Sequence of chain 1.L:
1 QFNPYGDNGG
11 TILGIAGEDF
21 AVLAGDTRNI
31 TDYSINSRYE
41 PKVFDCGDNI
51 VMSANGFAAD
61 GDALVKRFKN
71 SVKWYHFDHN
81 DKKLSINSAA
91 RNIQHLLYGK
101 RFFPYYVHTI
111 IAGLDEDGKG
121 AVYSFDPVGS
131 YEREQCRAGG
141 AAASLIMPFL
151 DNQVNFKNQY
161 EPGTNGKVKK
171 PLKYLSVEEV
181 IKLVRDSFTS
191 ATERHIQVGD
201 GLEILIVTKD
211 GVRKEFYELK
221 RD

Sequence of chain 1.W:
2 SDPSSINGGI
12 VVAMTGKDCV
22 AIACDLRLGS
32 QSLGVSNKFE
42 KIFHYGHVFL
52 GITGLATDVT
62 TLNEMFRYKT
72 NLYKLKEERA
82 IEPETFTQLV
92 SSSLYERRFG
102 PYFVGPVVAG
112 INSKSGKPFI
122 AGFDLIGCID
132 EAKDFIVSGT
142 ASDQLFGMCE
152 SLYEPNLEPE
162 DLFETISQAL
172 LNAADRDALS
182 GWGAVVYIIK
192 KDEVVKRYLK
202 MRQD

The protein below binds the small molecule below.
Small molecule (SMILES): COc1ccc(C[C@H](NC(=O)[C@H](C)NC(=O)CN2CCOCC2)C(=O)N[C@@H](Cc2ccccc2)[C@@H](O)[C@H](C)CO)cc1

Sequence of chain 1.V:
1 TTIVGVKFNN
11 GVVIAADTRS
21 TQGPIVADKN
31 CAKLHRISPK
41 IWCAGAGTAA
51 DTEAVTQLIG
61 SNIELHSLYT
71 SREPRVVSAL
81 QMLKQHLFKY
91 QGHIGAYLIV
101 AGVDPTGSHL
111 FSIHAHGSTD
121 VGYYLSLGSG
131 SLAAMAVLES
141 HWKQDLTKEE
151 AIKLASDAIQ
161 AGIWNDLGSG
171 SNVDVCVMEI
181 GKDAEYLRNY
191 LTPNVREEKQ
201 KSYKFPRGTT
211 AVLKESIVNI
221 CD

Binding-site contacts:
Ligand atom C4 contacts residue CYS31 of chain 1.V at 3.6 Å (hydrophobic).
Ligand atom C24 contacts residue GLY47 of chain 1.V at 3.4 Å.
Ligand atom C10 contacts residue THR1 of chain 1.V at 1.5 Å.
Ligand atom C2 contacts residue THR52 of chain 1.V at 3.5 Å.
Ligand atom C6 contacts residue THR1 of chain 1.V at 3.6 Å.
Ligand atom C9 contacts residue THR1 of chain 1.V at 1.4 Å.
Ligand atom C8 contacts residue THR1 of chain 1.V at 2.4 Å.
Ligand atom N25 contacts residue THR21 of chain 1.V at 3.0 Å (h-bond).
Ligand atom C7 contacts residue GLY47 of chain 1.V at 3.5 Å.
Ligand atom C7 contacts residue THR1 of chain 1.V at 2.6 Å.
Ligand atom C11 contacts residue THR1 of chain 1.V at 2.5 Å.
Ligand atom O37 contacts residue GLN22 of chain 1.V at 3.6 Å.
Ligand atom C12 contacts residue MES1 of chain 1.OA at 3.3 Å.
Ligand atom O39 contacts residue ALA49 of chain 1.V at 3.1 Å (h-bond).
Ligand atom N28 contacts residue ASP125 of chain 1.W at 3.1 Å (salt-bridge).
Ligand atom N22 contacts residue GLY47 of chain 1.V at 2.9 Å (h-bond).
Ligand atom C43 contacts residue MES1 of chain 1.OA at 3.4 Å.
Ligand atom C11 contacts residue GLY168 of chain 1.V at 3.1 Å.
Ligand atom C42 contacts residue GLY47 of chain 1.V at 3.7 Å.
Ligand atom C42 contacts residue MES1 of chain 1.OA at 3.5 Å.
Ligand atom O13 contacts residue THR21 of chain 1.V at 3.1 Å (h-bond).
Ligand atom C4 contacts residue ALA49 of chain 1.V at 3.5 Å (hydrophobic).
Ligand atom C11 contacts residue ARG19 of chain 1.V at 3.3 Å.
Ligand atom C12 contacts residue THR1 of chain 1.V at 2.5 Å.
Ligand atom C1 contacts residue GLY45 of chain 1.V at 3.5 Å.
Ligand atom C23 contacts residue GLY47 of chain 1.V at 3.5 Å.
Ligand atom C46 contacts residue THR48 of chain 1.V at 3.7 Å.
Ligand atom O21 contacts residue MES1 of chain 1.OA at 2.7 Å (h-bond).
Ligand atom C44 contacts residue MES1 of chain 1.OA at 3.4 Å.
Ligand atom C10 contacts residue GLY168 of chain 1.V at 3.6 Å.
Ligand atom O49 contacts residue THR21 of chain 1.V at 3.3 Å (h-bond).
Ligand atom C5 contacts residue ALA49 of chain 1.V at 3.6 Å (hydrophobic).
Ligand atom O21 contacts residue THR1 of chain 1.V at 2.4 Å (h-bond).
Ligand atom C32 contacts residue LEU126 of chain 1.W at 3.4 Å (hydrophobic).
Ligand atom O49 contacts residue SER20 of chain 1.V at 3.2 Å (h-bond).
Ligand atom O13 contacts residue THR1 of chain 1.V at 3.3 Å (h-bond).
Ligand atom C1 contacts residue THR52 of chain 1.V at 3.7 Å.
Ligand atom C3 contacts residue GLU53 of chain 1.V at 3.6 Å.
Ligand atom O21 contacts residue GLY47 of chain 1.V at 3.0 Å (h-bond).
Ligand atom N22 contacts residue THR1 of chain 1.V at 3.7 Å.